This protein binds this small molecule.
Small molecule (SMILES): Cc1cn([C@H]2C[C@H](O[P](=O)(O)OC[C@H]3O[C@@H](n4cc(C)c(=O)[nH]c4=O)C[C@@H]3O[P](=O)(O)OC[C@H]3O[C@@H](n4cnc5c(=O)nc(N)[nH]c54)C[C@@H]3O[P](=O)(O)OC[C@H]3O[C@@H](n4cnc5c(N)ncnc54)C[C@@H]3O[P](=O)(O)OC[C@H]3O[C@@H](n4cnc5c(=O)nc(N)[nH]c54)C[C@@H]3O[P](=O)(O)OC[C@H]3O[C@@H](n4ccc(N)nc4=O)C[C@@H]3O[P](=O)(O)OC[C@H]3O[C@@H](n4cnc5c(=O)nc(N)[nH]c54)C[C@@H]3O[P](=O)(O)OC[C@H]3O[C@@H](n4cc(C)c(=O)[nH]c4=O)C[C@@H]3O[P](=O)(O)OC[C@H]3O[C@@H](n4cc(C)c(=O)[nH]c4=O)C[C@@H]3O)[C@@H](COP(=O)=O)O2)c(=O)[nH]c1=O

Sequence of chain 3.A:
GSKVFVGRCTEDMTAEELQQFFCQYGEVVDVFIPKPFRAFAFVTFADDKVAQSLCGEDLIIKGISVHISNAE

Sequence of chain 4.A:
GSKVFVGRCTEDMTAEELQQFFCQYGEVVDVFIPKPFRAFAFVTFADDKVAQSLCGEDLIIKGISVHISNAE

Binding-site contacts:
Ligand atom C4 contacts residue PHE52 of chain 3.A at 3.3 Å (hydrophobic).
Ligand atom N3 contacts residue ASN80 of chain 3.A at 3.0 Å (h-bond).
Ligand atom OP2 contacts residue LYS13 of chain 4.A at 2.9 Å (salt-bridge).
Ligand atom N6 contacts residue DG8 of chain 4.B at 2.9 Å (h-bond).
Ligand atom N1 contacts residue DC7 of chain 4.B at 3.0 Å (h-bond).
Ligand atom O2 contacts residue PHE52 of chain 3.A at 3.3 Å.
Ligand atom N2 contacts residue GLU82 of chain 3.A at 2.7 Å (salt-bridge).
Ligand atom N7 contacts residue DT9 of chain 4.B at 3.3 Å.
Ligand atom N3 contacts residue PO41 of chain 3.C at 2.7 Å (h-bond).
Ligand atom O6 contacts residue DC7 of chain 4.B at 3.0 Å (h-bond).
Ligand atom N3 contacts residue DA5 of chain 4.B at 2.9 Å (h-bond).
Ligand atom C8 contacts residue DT9 of chain 4.B at 2.9 Å.
Ligand atom C2 contacts residue PO41 of chain 3.C at 3.0 Å.
Ligand atom O2 contacts residue DG4 of chain 4.B at 3.3 Å.
Ligand atom C6 contacts residue DT9 of chain 4.B at 3.2 Å.
Ligand atom N2 contacts residue DC7 of chain 4.B at 2.8 Å (h-bond).
Ligand atom N3 contacts residue ILE43 of chain 4.A at 2.8 Å (h-bond).
Ligand atom C5 contacts residue DT9 of chain 4.B at 3.2 Å.
Ligand atom O4 contacts residue ILE43 of chain 4.A at 2.9 Å (h-bond).
Ligand atom N4 contacts residue DG6 of chain 4.B at 3.0 Å (h-bond).
Ligand atom N7 contacts residue LYS13 of chain 3.A at 2.9 Å (salt-bridge).
Ligand atom O5' contacts residue ARG48 of chain 3.A at 2.6 Å (salt-bridge).
Ligand atom O2 contacts residue DA5 of chain 4.B at 2.9 Å.
Ligand atom O4' contacts residue PHE15 of chain 3.A at 3.3 Å.
Ligand atom O4 contacts residue SER79 of chain 3.A at 3.2 Å (h-bond).
Ligand atom O2 contacts residue GLU82 of chain 3.A at 3.0 Å (salt-bridge).
Ligand atom O2 contacts residue DG6 of chain 4.B at 2.8 Å (h-bond).
Ligand atom O6 contacts residue LYS13 of chain 3.A at 3.1 Å.
Ligand atom N2 contacts residue DA5 of chain 4.B at 2.9 Å (h-bond).
Ligand atom N1 contacts residue GLU82 of chain 3.A at 2.6 Å (salt-bridge).
Ligand atom C2 contacts residue GLU82 of chain 3.A at 3.1 Å.
Ligand atom N3 contacts residue DG6 of chain 4.B at 3.0 Å (h-bond).
Ligand atom O4' contacts residue DA5 of chain 4.B at 3.0 Å (h-bond).
Ligand atom O4' contacts residue DA5 of chain 4.B at 3.2 Å.
Ligand atom O2 contacts residue PO41 of chain 3.C at 2.5 Å (h-bond).
Ligand atom N7 contacts residue DG8 of chain 4.B at 2.9 Å (h-bond).
Ligand atom C2' contacts residue DT9 of chain 4.B at 3.3 Å.
Ligand atom C2 contacts residue DA5 of chain 4.B at 3.3 Å.
Ligand atom O4 contacts residue ARG18 of chain 3.A at 2.7 Å (salt-bridge).
Ligand atom C5' contacts residue DT9 of chain 4.B at 3.2 Å.